Sequence of chain 1.B:
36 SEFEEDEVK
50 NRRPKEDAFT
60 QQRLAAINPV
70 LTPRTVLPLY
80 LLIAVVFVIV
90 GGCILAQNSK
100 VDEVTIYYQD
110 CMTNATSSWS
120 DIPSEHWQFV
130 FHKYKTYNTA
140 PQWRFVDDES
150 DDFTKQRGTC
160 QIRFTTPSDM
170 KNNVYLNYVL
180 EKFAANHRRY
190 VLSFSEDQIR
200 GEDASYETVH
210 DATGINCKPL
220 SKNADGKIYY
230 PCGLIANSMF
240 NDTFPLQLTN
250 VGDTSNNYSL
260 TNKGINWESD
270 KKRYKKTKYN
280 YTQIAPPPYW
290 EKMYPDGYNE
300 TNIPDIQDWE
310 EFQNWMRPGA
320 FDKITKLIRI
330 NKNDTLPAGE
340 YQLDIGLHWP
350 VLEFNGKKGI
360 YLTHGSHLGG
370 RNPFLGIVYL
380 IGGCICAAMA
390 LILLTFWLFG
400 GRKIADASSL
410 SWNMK

Binding-site contacts:
Ligand atom O5 contacts residue ASP295 of chain 1.B at 4.5 Å.
Ligand atom C4 contacts residue ASN298 of chain 1.B at 4.3 Å.
Ligand atom C8 contacts residue GLU299 of chain 1.B at 2.9 Å.
Ligand atom C1 contacts residue THR300 of chain 1.B at 4.3 Å.
Ligand atom C6 contacts residue ASP295 of chain 1.B at 3.7 Å.
Ligand atom N2 contacts residue GLU299 of chain 1.B at 3.9 Å.
Ligand atom C5 contacts residue ASP295 of chain 1.B at 4.5 Å.
Ligand atom C5 contacts residue ASN298 of chain 1.B at 3.5 Å.
Ligand atom C8 contacts residue THR300 of chain 1.B at 4.0 Å.
Ligand atom C3 contacts residue ASN298 of chain 1.B at 4.0 Å.
Ligand atom C6 contacts residue ASN301 of chain 1.B at 3.9 Å.
Ligand atom C2 contacts residue ASN298 of chain 1.B at 2.6 Å.
Ligand atom C1 contacts residue ASN301 of chain 1.B at 3.9 Å.
Ligand atom O5 contacts residue ASN298 of chain 1.B at 2.3 Å (h-bond).
Ligand atom C5 contacts residue ASN301 of chain 1.B at 3.9 Å.
Ligand atom O7 contacts residue ASN298 of chain 1.B at 4.3 Å.
Ligand atom N2 contacts residue ASN298 of chain 1.B at 3.0 Å (h-bond).
Ligand atom N2 contacts residue THR300 of chain 1.B at 4.0 Å.
Ligand atom C7 contacts residue ASN298 of chain 1.B at 3.8 Å.
Ligand atom O5 contacts residue ASN301 of chain 1.B at 3.5 Å (h-bond).
Ligand atom C7 contacts residue GLU299 of chain 1.B at 3.7 Å.
Ligand atom C1 contacts residue ASN298 of chain 1.B at 1.5 Å.
Ligand atom O6 contacts residue ASP295 of chain 1.B at 4.4 Å.

This protein binds this small molecule.
Small molecule (SMILES): CC(=O)N[C@@H]1[C@@H](O)[C@H](O)[C@@H](CO)O[C@H]1O